Sequence of chain 1.K:
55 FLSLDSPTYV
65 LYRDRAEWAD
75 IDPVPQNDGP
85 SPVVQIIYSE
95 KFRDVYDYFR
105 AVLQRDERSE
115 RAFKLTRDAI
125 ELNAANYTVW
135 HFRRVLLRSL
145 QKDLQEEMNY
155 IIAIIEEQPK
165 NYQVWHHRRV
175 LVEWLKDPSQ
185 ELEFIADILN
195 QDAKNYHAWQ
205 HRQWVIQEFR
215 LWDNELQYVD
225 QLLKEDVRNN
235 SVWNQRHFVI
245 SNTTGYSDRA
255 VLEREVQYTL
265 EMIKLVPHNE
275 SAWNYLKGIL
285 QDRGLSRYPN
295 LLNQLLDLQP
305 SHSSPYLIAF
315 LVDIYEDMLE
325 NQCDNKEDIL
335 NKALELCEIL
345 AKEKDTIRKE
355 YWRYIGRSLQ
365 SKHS

Sequence of chain 1.R:
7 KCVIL

A protein and the small-molecule ligand that binds it are described below.
Small molecule (SMILES): CC(C)=CCC/C(C)=C/CC/C(C)=C/CCN(C)CCO[P](=O)(O)OP(=O)(O)O

Binding-site contacts:
Ligand atom O2A contacts residue LYS164 of chain 1.K at 3.4 Å (salt-bridge).
Ligand atom PA contacts residue ARG263 of chain 1.L at 4.0 Å.
Ligand atom C19 contacts residue TYR126 of chain 1.L at 3.9 Å (hydrophobic).
Ligand atom C9 contacts residue TRP275 of chain 1.L at 3.9 Å (hydrophobic).
Ligand atom C14 contacts residue ILE10 of chain 1.R at 3.7 Å (hydrophobic).
Ligand atom O1B contacts residue LYS266 of chain 1.L at 2.7 Å (salt-bridge).
Ligand atom C5 contacts residue TYR166 of chain 1.K at 3.8 Å (hydrophobic).
Ligand atom C17 contacts residue TYR126 of chain 1.L at 3.9 Å (hydrophobic).
Ligand atom N3 contacts residue VAL9 of chain 1.R at 3.8 Å.
Ligand atom O2B contacts residue TYR272 of chain 1.L at 3.6 Å.
Ligand atom C7 contacts residue GLN212 of chain 1.L at 3.8 Å.
Ligand atom O3A contacts residue ARG263 of chain 1.L at 3.9 Å.
Ligand atom C19 contacts residue ASN345 of chain 1.L at 4.0 Å.
Ligand atom C15 contacts residue TYR176 of chain 1.L at 3.9 Å (hydrophobic).
Ligand atom C14 contacts residue ARG173 of chain 1.L at 3.8 Å.
Ligand atom C1 contacts residue TYR200 of chain 1.K at 3.6 Å (hydrophobic).
Ligand atom O1B contacts residue ARG263 of chain 1.L at 3.5 Å (salt-bridge).
Ligand atom PB contacts residue ARG263 of chain 1.L at 3.7 Å.
Ligand atom O1A contacts residue ARG263 of chain 1.L at 3.0 Å (salt-bridge).
Ligand atom C20 contacts residue THR127 of chain 1.L at 3.7 Å.
Ligand atom C10 contacts residue TRP275 of chain 1.L at 3.5 Å (hydrophobic).
Ligand atom C16 contacts residue TYR176 of chain 1.L at 4.0 Å (hydrophobic).
Ligand atom C9 contacts residue GLY221 of chain 1.L at 3.9 Å.
Ligand atom O1A contacts residue TYR200 of chain 1.K at 4.0 Å.
Ligand atom PB contacts residue TYR272 of chain 1.L at 4.0 Å.
Ligand atom C20 contacts residue THR49 of chain 1.L at 3.9 Å.
Ligand atom C8 contacts residue GLY221 of chain 1.L at 3.9 Å.
Ligand atom C13 contacts residue ARG173 of chain 1.L at 3.9 Å.
Ligand atom O3B contacts residue TYR272 of chain 1.L at 3.1 Å (h-bond).
Ligand atom C12 contacts residue TRP275 of chain 1.L at 3.8 Å (hydrophobic).
Ligand atom C4 contacts residue VAL9 of chain 1.R at 3.3 Å (hydrophobic).
Ligand atom C5 contacts residue VAL9 of chain 1.R at 3.9 Å (hydrophobic).
Ligand atom C6 contacts residue HIS219 of chain 1.L at 3.6 Å.
Ligand atom C15 contacts residue ARG173 of chain 1.L at 3.9 Å.
Ligand atom C18 contacts residue TYR126 of chain 1.L at 3.8 Å (hydrophobic).
Ligand atom O2B contacts residue HIS219 of chain 1.L at 2.9 Å (h-bond).
Ligand atom C12 contacts residue ARG173 of chain 1.L at 3.8 Å.
Ligand atom C11 contacts residue ARG173 of chain 1.L at 3.6 Å.
Ligand atom O2B contacts residue ARG263 of chain 1.L at 3.3 Å (salt-bridge).
Ligand atom C12 contacts residue CYS225 of chain 1.L at 3.8 Å (hydrophobic).

Sequence of chain 1.L:
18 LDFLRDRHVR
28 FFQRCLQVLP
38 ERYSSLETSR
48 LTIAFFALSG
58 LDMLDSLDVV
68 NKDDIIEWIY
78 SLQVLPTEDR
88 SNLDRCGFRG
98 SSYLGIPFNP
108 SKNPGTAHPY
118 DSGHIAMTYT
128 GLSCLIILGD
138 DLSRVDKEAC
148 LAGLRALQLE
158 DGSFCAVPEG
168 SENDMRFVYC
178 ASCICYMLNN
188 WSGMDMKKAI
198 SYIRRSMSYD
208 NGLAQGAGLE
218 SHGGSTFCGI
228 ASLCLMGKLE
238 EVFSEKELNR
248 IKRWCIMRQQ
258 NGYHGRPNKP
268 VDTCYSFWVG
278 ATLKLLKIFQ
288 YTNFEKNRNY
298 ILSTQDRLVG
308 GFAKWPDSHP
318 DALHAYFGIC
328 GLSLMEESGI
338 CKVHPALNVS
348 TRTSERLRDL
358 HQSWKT